The small molecule below binds the protein below.
Small molecule (SMILES): COc1c(OCCCCCCC(=O)O)cc2oc3cc4c(c(O)c3c(=O)c2c1CC=C(C)C)C=CC(C)(C)O4

Sequence of chain 1.B:
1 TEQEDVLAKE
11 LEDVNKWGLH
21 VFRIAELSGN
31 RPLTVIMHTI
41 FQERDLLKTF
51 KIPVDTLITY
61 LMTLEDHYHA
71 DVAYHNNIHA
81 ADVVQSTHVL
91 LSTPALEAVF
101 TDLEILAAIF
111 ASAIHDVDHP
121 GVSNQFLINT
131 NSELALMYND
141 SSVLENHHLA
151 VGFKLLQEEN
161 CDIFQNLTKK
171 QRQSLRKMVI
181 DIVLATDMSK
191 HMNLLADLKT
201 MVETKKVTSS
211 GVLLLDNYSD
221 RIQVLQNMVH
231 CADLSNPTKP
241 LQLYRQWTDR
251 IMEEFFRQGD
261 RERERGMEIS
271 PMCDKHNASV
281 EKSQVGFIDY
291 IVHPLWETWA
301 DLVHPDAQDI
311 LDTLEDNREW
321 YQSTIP

Binding-site contacts:
Ligand atom C34 contacts residue ASP233 of chain 1.B at 3.6 Å.
Ligand atom O36 contacts residue HIS75 of chain 1.B at 2.6 Å (h-bond).
Ligand atom C4 contacts residue PHE287 of chain 1.B at 3.6 Å (hydrophobic).
Ligand atom C11 contacts residue GLY286 of chain 1.B at 3.9 Å.
Ligand atom C21 contacts residue MET188 of chain 1.B at 3.9 Å (hydrophobic).
Ligand atom C35 contacts residue ASP233 of chain 1.B at 3.7 Å.
Ligand atom C20 contacts residue MET188 of chain 1.B at 3.7 Å (hydrophobic).
Ligand atom C35 contacts residue TYR74 of chain 1.B at 3.6 Å (hydrophobic).
Ligand atom C34 contacts residue TYR74 of chain 1.B at 3.4 Å (hydrophobic).
Ligand atom C4 contacts residue MET272 of chain 1.B at 3.6 Å (hydrophobic).
Ligand atom C30 contacts residue PHE255 of chain 1.B at 3.9 Å (hydrophobic).
Ligand atom C9 contacts residue MET272 of chain 1.B at 3.7 Å (hydrophobic).
Ligand atom O37 contacts residue ASP116 of chain 1.B at 3.2 Å (salt-bridge).
Ligand atom O38 contacts residue MET188 of chain 1.B at 3.5 Å.
Ligand atom C11 contacts residue SER283 of chain 1.B at 3.6 Å.
Ligand atom O37 contacts residue HIS75 of chain 1.B at 3.2 Å (h-bond).
Ligand atom C27 contacts residue GLY286 of chain 1.B at 3.6 Å.
Ligand atom C35 contacts residue ZN1 of chain 1.G at 3.2 Å.
Ligand atom C5 contacts residue MET272 of chain 1.B at 3.9 Å (hydrophobic).
Ligand atom C3 contacts residue PHE287 of chain 1.B at 3.3 Å (hydrophobic).
Ligand atom O7 contacts residue MET272 of chain 1.B at 3.3 Å.
Ligand atom O37 contacts residue HIS79 of chain 1.B at 3.0 Å (h-bond).
Ligand atom C11 contacts residue PHE287 of chain 1.B at 3.5 Å (hydrophobic).
Ligand atom C27 contacts residue LYS282 of chain 1.B at 3.7 Å.
Ligand atom C11 contacts residue MET272 of chain 1.B at 3.8 Å (hydrophobic).
Ligand atom O23 contacts residue GLY286 of chain 1.B at 3.3 Å.
Ligand atom C29 contacts residue PHE255 of chain 1.B at 3.5 Å (hydrophobic).
Ligand atom C8 contacts residue MET272 of chain 1.B at 3.3 Å (hydrophobic).
Ligand atom O37 contacts residue TYR74 of chain 1.B at 3.7 Å.
Ligand atom C2 contacts residue PHE287 of chain 1.B at 3.7 Å (hydrophobic).
Ligand atom C31 contacts residue PHE287 of chain 1.B at 3.6 Å (hydrophobic).
Ligand atom C35 contacts residue HIS79 of chain 1.B at 3.9 Å.
Ligand atom C1 contacts residue MET188 of chain 1.B at 3.8 Å (hydrophobic).
Ligand atom O37 contacts residue ASP233 of chain 1.B at 3.1 Å (salt-bridge).
Ligand atom C22 contacts residue ILE291 of chain 1.B at 3.7 Å (hydrophobic).
Ligand atom C19 contacts residue MET188 of chain 1.B at 3.6 Å (hydrophobic).
Ligand atom O18 contacts residue PHE287 of chain 1.B at 3.8 Å.
Ligand atom O7 contacts residue PHE287 of chain 1.B at 3.7 Å.
Ligand atom C35 contacts residue HIS75 of chain 1.B at 3.1 Å.
Ligand atom O37 contacts residue ZN1 of chain 1.G at 2.1 Å.